Sequence of chain 1.E:
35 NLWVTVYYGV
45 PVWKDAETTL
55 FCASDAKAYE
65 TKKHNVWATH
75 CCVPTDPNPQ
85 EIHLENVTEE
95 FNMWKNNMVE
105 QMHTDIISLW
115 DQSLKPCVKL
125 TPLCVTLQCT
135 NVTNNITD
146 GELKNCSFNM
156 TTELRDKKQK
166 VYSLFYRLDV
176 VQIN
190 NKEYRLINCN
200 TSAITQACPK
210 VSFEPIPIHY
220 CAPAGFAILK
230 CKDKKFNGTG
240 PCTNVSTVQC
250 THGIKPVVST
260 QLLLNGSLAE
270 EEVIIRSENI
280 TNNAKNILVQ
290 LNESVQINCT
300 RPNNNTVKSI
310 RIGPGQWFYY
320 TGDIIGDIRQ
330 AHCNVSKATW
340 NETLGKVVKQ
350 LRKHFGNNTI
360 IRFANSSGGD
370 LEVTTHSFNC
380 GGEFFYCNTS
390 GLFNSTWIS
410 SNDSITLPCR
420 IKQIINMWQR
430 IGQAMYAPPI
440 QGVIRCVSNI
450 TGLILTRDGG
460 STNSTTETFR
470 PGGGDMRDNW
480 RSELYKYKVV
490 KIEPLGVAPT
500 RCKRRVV

Binding-site contacts:
Ligand atom C1 contacts residue THR415 of chain 1.E at 4.2 Å.
Ligand atom O7 contacts residue ASN297 of chain 1.E at 4.0 Å.
Ligand atom C8 contacts residue ARG444 of chain 1.E at 3.8 Å.
Ligand atom C2 contacts residue HIS331 of chain 1.E at 3.9 Å.
Ligand atom C4 contacts residue ASN333 of chain 1.E at 4.2 Å.
Ligand atom C7 contacts residue HIS331 of chain 1.E at 3.8 Å.
Ligand atom O7 contacts residue ASN333 of chain 1.E at 3.0 Å (h-bond).
Ligand atom C8 contacts residue ASN297 of chain 1.E at 3.2 Å.
Ligand atom O5 contacts residue ASN333 of chain 1.E at 2.4 Å (h-bond).
Ligand atom C8 contacts residue THR299 of chain 1.E at 3.7 Å.
Ligand atom C1 contacts residue HIS331 of chain 1.E at 4.2 Å.
Ligand atom C5 contacts residue ASN333 of chain 1.E at 3.7 Å.
Ligand atom C1 contacts residue ASN333 of chain 1.E at 1.5 Å.
Ligand atom C8 contacts residue CYS298 of chain 1.E at 4.4 Å (hydrophobic).
Ligand atom N2 contacts residue ASN333 of chain 1.E at 2.9 Å (h-bond).
Ligand atom C7 contacts residue ASN297 of chain 1.E at 4.1 Å.
Ligand atom O7 contacts residue ARG444 of chain 1.E at 4.0 Å.
Ligand atom O5 contacts residue SER413 of chain 1.E at 4.1 Å.
Ligand atom O3 contacts residue HIS331 of chain 1.E at 4.0 Å.
Ligand atom N2 contacts residue HIS331 of chain 1.E at 3.0 Å (h-bond).
Ligand atom C2 contacts residue ASN333 of chain 1.E at 2.4 Å.
Ligand atom C3 contacts residue HIS331 of chain 1.E at 3.7 Å.
Ligand atom C3 contacts residue ASN333 of chain 1.E at 3.7 Å.
Ligand atom C8 contacts residue ASN333 of chain 1.E at 4.2 Å.
Ligand atom C7 contacts residue ARG444 of chain 1.E at 4.0 Å.
Ligand atom C7 contacts residue ASN333 of chain 1.E at 3.1 Å.
Ligand atom C8 contacts residue HIS331 of chain 1.E at 3.7 Å.

A small-molecule ligand and the protein it binds are described below.
Small molecule (SMILES): CC(=O)N[C@H]1[C@H](O[C@H]2[C@H](O)[C@@H](NC(C)=O)CO[C@@H]2CO)O[C@H](CO)[C@@H](O)[C@@H]1O